Sequence of chain 1.A:
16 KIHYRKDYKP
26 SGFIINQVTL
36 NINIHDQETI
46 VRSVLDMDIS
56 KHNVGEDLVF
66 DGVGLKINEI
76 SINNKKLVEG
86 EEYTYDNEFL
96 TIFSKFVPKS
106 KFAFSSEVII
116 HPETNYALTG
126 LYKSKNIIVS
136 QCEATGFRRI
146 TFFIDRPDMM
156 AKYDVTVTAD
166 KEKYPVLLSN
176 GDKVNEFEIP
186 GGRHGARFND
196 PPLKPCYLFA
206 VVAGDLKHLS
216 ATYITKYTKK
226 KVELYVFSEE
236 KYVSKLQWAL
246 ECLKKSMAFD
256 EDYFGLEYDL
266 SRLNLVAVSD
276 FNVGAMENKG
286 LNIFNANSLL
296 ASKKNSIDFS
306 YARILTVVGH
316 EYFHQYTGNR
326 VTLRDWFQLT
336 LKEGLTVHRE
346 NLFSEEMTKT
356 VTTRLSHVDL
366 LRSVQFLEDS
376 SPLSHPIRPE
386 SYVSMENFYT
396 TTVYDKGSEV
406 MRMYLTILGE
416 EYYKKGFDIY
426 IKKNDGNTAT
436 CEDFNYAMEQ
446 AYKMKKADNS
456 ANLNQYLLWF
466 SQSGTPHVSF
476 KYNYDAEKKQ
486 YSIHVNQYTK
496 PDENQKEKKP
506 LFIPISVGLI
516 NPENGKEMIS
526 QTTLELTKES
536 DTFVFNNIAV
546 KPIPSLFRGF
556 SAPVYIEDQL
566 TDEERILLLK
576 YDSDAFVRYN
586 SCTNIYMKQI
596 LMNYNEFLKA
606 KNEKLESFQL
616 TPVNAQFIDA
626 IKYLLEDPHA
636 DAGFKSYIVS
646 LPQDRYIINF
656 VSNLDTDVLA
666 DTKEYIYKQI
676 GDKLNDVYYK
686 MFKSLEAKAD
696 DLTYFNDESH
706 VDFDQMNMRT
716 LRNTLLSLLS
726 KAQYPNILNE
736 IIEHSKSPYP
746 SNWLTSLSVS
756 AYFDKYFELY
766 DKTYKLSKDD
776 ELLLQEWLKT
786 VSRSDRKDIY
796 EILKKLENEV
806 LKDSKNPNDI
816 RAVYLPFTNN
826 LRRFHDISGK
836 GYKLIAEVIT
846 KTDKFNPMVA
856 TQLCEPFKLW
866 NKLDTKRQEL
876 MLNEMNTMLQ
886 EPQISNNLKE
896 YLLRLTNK

This protein binds this small molecule.
Small molecule (SMILES): Nc1cccc(C(=O)N[C@@H](C(=O)NO)c2ccc(-n3cccn3)cc2)c1

Binding-site contacts:
Ligand atom O17 contacts residue HIS315 of chain 1.A at 3.4 Å (h-bond).
Ligand atom O15 contacts residue TYR399 of chain 1.A at 2.7 Å (h-bond).
Ligand atom C19 contacts residue GOL1 of chain 1.E at 3.4 Å.
Ligand atom O17 contacts residue HIS319 of chain 1.A at 3.0 Å (h-bond).
Ligand atom C12 contacts residue ALA280 of chain 1.A at 3.5 Å (hydrophobic).
Ligand atom N16 contacts residue ALA280 of chain 1.A at 3.0 Å (h-bond).
Ligand atom C23 contacts residue ARG308 of chain 1.A at 3.5 Å.
Ligand atom N13 contacts residue GOL1 of chain 1.E at 3.1 Å (h-bond).
Ligand atom C01 contacts residue VAL278 of chain 1.A at 3.5 Å (hydrophobic).
Ligand atom O15 contacts residue GLU338 of chain 1.A at 2.7 Å (salt-bridge).
Ligand atom O20 contacts residue GLY279 of chain 1.A at 2.8 Å (h-bond).
Ligand atom C22 contacts residue ARG308 of chain 1.A at 3.3 Å.
Ligand atom C10 contacts residue MET853 of chain 1.A at 3.7 Å (hydrophobic).
Ligand atom C14 contacts residue TYR399 of chain 1.A at 3.4 Å (hydrophobic).
Ligand atom C02 contacts residue TYR399 of chain 1.A at 3.5 Å (hydrophobic).
Ligand atom C01 contacts residue TYR394 of chain 1.A at 3.4 Å (hydrophobic).
Ligand atom C05 contacts residue MET281 of chain 1.A at 3.3 Å (hydrophobic).
Ligand atom N16 contacts residue GLU316 of chain 1.A at 3.0 Å (salt-bridge).
Ligand atom C25 contacts residue GOL1 of chain 1.E at 3.3 Å.
Ligand atom O15 contacts residue HIS315 of chain 1.A at 3.2 Å (h-bond).
Ligand atom C18 contacts residue GOL1 of chain 1.E at 3.5 Å.
Ligand atom C04 contacts residue MET281 of chain 1.A at 3.3 Å (hydrophobic).
Ligand atom O17 contacts residue ZN1 of chain 1.B at 2.4 Å.
Ligand atom C11 contacts residue TYR394 of chain 1.A at 3.2 Å (hydrophobic).
Ligand atom N07 contacts residue TYR394 of chain 1.A at 3.4 Å.
Ligand atom C10 contacts residue TYR394 of chain 1.A at 3.5 Å (hydrophobic).
Ligand atom N16 contacts residue ZN1 of chain 1.B at 3.1 Å.
Ligand atom N26 contacts residue ARG308 of chain 1.A at 3.1 Å (salt-bridge).
Ligand atom C04 contacts residue ALA280 of chain 1.A at 3.7 Å (hydrophobic).
Ligand atom C02 contacts residue GOL1 of chain 1.E at 3.1 Å.
Ligand atom C06 contacts residue TYR394 of chain 1.A at 3.3 Å (hydrophobic).
Ligand atom C09 contacts residue GLU138 of chain 1.A at 3.5 Å.
Ligand atom O15 contacts residue ZN1 of chain 1.B at 2.0 Å.
Ligand atom C03 contacts residue TYR399 of chain 1.A at 3.4 Å (hydrophobic).
Ligand atom C14 contacts residue ZN1 of chain 1.B at 2.9 Å.
Ligand atom O17 contacts residue GLU316 of chain 1.A at 2.5 Å (salt-bridge).
Ligand atom O20 contacts residue ALA280 of chain 1.A at 3.1 Å (h-bond).
Ligand atom N08 contacts residue GLU138 of chain 1.A at 3.5 Å (salt-bridge).
Ligand atom C12 contacts residue TYR399 of chain 1.A at 3.6 Å (hydrophobic).
Ligand atom O17 contacts residue GLU282 of chain 1.A at 3.0 Å (salt-bridge).